This protein binds this small molecule.
Small molecule (SMILES): COc1ccc(Cc2nccc3cc(OC)c(OC)cc23)cc1OC

Binding-site contacts:
Ligand atom O18 contacts residue GLN305 of chain 1.A at 3.5 Å (h-bond).
Ligand atom C2 contacts residue ILE272 of chain 1.A at 4.2 Å (hydrophobic).
Ligand atom C19 contacts residue ASN257 of chain 1.A at 3.8 Å.
Ligand atom C21 contacts residue MET293 of chain 1.A at 3.4 Å (hydrophobic).
Ligand atom O20 contacts residue PHE308 of chain 1.A at 3.8 Å.
Ligand atom C5 contacts residue ILE272 of chain 1.A at 4.0 Å (hydrophobic).
Ligand atom C19 contacts residue ILE272 of chain 1.A at 3.8 Å (hydrophobic).
Ligand atom C21 contacts residue GLN305 of chain 1.A at 3.8 Å.
Ligand atom C11 contacts residue PHE276 of chain 1.A at 3.6 Å (hydrophobic).
Ligand atom C6 contacts residue ILE272 of chain 1.A at 4.0 Å (hydrophobic).
Ligand atom C1 contacts residue PHE308 of chain 1.A at 3.7 Å (hydrophobic).
Ligand atom C23 contacts residue HIS212 of chain 1.A at 4.0 Å.
Ligand atom C1 contacts residue ASN257 of chain 1.A at 4.2 Å.
Ligand atom O22 contacts residue ILE312 of chain 1.A at 3.6 Å.
Ligand atom O20 contacts residue MET293 of chain 1.A at 4.0 Å.
Ligand atom C19 contacts residue GLN305 of chain 1.A at 4.0 Å.
Ligand atom C10 contacts residue PHE276 of chain 1.A at 4.2 Å (hydrophobic).
Ligand atom O18 contacts residue PHE308 of chain 1.A at 3.5 Å.
Ligand atom C14 contacts residue MET209 of chain 1.A at 3.1 Å (hydrophobic).
Ligand atom C3 contacts residue ILE272 of chain 1.A at 4.1 Å (hydrophobic).
Ligand atom C4 contacts residue ILE272 of chain 1.A at 4.1 Å (hydrophobic).
Ligand atom C2 contacts residue TYR95 of chain 1.A at 4.2 Å (hydrophobic).
Ligand atom C7 contacts residue TYR95 of chain 1.A at 3.5 Å (hydrophobic).
Ligand atom O18 contacts residue ILE272 of chain 1.A at 3.8 Å.
Ligand atom O20 contacts residue GLN305 of chain 1.A at 3.3 Å (h-bond).
Ligand atom C23 contacts residue ILE312 of chain 1.A at 4.2 Å (hydrophobic).
Ligand atom C19 contacts residue TRP268 of chain 1.A at 4.2 Å (hydrophobic).
Ligand atom C3 contacts residue PHE308 of chain 1.A at 3.9 Å (hydrophobic).
Ligand atom C15 contacts residue MET209 of chain 1.A at 4.2 Å (hydrophobic).
Ligand atom C23 contacts residue MET209 of chain 1.A at 3.6 Å (hydrophobic).
Ligand atom C1 contacts residue TYR95 of chain 1.A at 4.0 Å (hydrophobic).
Ligand atom C1 contacts residue ILE272 of chain 1.A at 4.2 Å (hydrophobic).
Ligand atom C13 contacts residue MET209 of chain 1.A at 3.5 Å (hydrophobic).
Ligand atom C4 contacts residue PHE308 of chain 1.A at 3.9 Å (hydrophobic).
Ligand atom C2 contacts residue PHE308 of chain 1.A at 3.9 Å (hydrophobic).
Ligand atom C6 contacts residue PHE308 of chain 1.A at 3.4 Å (hydrophobic).
Ligand atom C4 contacts residue PHE276 of chain 1.A at 4.1 Å (hydrophobic).
Ligand atom C5 contacts residue PHE308 of chain 1.A at 3.6 Å (hydrophobic).
Ligand atom C21 contacts residue PHE308 of chain 1.A at 3.4 Å (hydrophobic).
Ligand atom C19 contacts residue THR269 of chain 1.A at 4.2 Å.

Sequence of chain 1.A:
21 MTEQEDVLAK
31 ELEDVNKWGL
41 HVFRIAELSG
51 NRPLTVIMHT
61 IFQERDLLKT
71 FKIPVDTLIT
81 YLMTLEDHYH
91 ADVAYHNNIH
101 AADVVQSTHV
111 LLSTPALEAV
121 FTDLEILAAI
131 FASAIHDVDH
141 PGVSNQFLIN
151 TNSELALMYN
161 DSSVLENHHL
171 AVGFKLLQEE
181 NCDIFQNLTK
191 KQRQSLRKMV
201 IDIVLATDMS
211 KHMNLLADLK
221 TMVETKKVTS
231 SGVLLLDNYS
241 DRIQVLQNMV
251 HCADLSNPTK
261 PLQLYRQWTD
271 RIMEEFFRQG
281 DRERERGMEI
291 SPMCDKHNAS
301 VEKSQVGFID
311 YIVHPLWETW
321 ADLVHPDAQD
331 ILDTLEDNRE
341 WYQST